Binding-site contacts:
Ligand atom CAL contacts residue LEU432 of chain 1.A at 4.3 Å (hydrophobic).
Ligand atom CAU contacts residue LEU439 of chain 1.A at 4.3 Å (hydrophobic).
Ligand atom CAA contacts residue THR445 of chain 1.A at 4.3 Å.
Ligand atom OAG contacts residue LEU435 of chain 1.A at 4.0 Å.
Ligand atom CAA contacts residue VAL442 of chain 1.A at 3.8 Å (hydrophobic).
Ligand atom CAX contacts residue THR431 of chain 1.A at 3.8 Å.
Ligand atom CAC contacts residue VAL442 of chain 1.A at 3.8 Å (hydrophobic).
Ligand atom OAH contacts residue GLN33 of chain 1.A at 3.5 Å (h-bond).
Ligand atom CAA contacts residue LEU44 of chain 1.A at 3.6 Å (hydrophobic).
Ligand atom OAG contacts residue TRP32 of chain 1.A at 3.9 Å.
Ligand atom OAF contacts residue TRP32 of chain 1.A at 4.5 Å.
Ligand atom CAX contacts residue LEU432 of chain 1.A at 4.1 Å (hydrophobic).
Ligand atom CAD contacts residue LEU435 of chain 1.A at 3.5 Å (hydrophobic).
Ligand atom CAC contacts residue TRP438 of chain 1.A at 3.8 Å (hydrophobic).
Ligand atom CAD contacts residue TRP32 of chain 1.A at 4.2 Å (hydrophobic).
Ligand atom OAF contacts residue GLN33 of chain 1.A at 3.1 Å (h-bond).
Ligand atom CAE contacts residue PHE36 of chain 1.A at 3.4 Å (hydrophobic).
Ligand atom OAH contacts residue THR431 of chain 1.A at 2.6 Å (h-bond).
Ligand atom CAT contacts residue LEU435 of chain 1.A at 4.2 Å (hydrophobic).
Ligand atom CAV contacts residue TRP32 of chain 1.A at 4.3 Å (hydrophobic).
Ligand atom CAA contacts residue ILE446 of chain 1.A at 4.2 Å (hydrophobic).
Ligand atom CAE contacts residue TRP438 of chain 1.A at 3.8 Å (hydrophobic).
Ligand atom CAB contacts residue ILE446 of chain 1.A at 4.1 Å (hydrophobic).
Ligand atom OAG contacts residue GLN33 of chain 1.A at 3.6 Å.
Ligand atom CAB contacts residue MET449 of chain 1.A at 4.2 Å (hydrophobic).
Ligand atom CAX contacts residue GLN33 of chain 1.A at 3.5 Å.
Ligand atom CAC contacts residue LEU439 of chain 1.A at 4.0 Å (hydrophobic).
Ligand atom CAY contacts residue GLN33 of chain 1.A at 4.5 Å.
Ligand atom OAF contacts residue THR431 of chain 1.A at 4.3 Å.
Ligand atom CBB contacts residue TRP438 of chain 1.A at 4.3 Å (hydrophobic).
Ligand atom CBA contacts residue VAL442 of chain 1.A at 4.5 Å (hydrophobic).
Ligand atom OAH contacts residue LEU432 of chain 1.A at 3.2 Å.
Ligand atom CBA contacts residue ILE446 of chain 1.A at 4.4 Å (hydrophobic).
Ligand atom CAR contacts residue LEU435 of chain 1.A at 4.0 Å (hydrophobic).

This protein binds this small molecule.
Small molecule (SMILES): CC(C)CCC[C@@H](C)[C@H]1CC[C@H]2[C@@H]3CC=C4C[C@@H](OC(=O)CCC(=O)O)CC[C@]4(C)[C@H]3CC[C@]12C

Sequence of chain 1.A:
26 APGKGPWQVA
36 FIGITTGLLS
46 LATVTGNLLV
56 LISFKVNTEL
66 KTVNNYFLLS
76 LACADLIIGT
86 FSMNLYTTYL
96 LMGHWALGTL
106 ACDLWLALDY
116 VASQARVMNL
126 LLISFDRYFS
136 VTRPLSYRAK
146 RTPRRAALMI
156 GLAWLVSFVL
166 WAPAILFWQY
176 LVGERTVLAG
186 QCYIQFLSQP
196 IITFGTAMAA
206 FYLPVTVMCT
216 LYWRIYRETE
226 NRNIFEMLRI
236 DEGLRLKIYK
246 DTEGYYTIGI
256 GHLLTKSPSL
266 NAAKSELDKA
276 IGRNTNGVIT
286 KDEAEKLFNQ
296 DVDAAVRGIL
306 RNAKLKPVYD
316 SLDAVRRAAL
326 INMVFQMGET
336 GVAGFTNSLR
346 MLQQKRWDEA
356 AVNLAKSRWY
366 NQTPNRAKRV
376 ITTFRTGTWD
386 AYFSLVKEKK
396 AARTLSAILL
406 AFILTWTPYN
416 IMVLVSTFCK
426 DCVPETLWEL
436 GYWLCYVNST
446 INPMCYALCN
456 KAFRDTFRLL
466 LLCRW